A protein and the small-molecule ligand that binds it are described below.
Small molecule (SMILES): CC(=O)Nc1ccc(NC(C)=O)cc1

Binding-site contacts:
Ligand atom CJ contacts residue CYS15 of chain 1.G at 2.6 Å (hydrophobic).
Ligand atom CE contacts residue CYS8 of chain 1.G at 3.2 Å (hydrophobic).
Ligand atom CD contacts residue CYS8 of chain 1.G at 4.0 Å (hydrophobic).
Ligand atom CJ contacts residue ALA11 of chain 1.G at 3.7 Å (hydrophobic).
Ligand atom OA contacts residue ALA12 of chain 1.G at 3.2 Å.
Ligand atom OB contacts residue CYS8 of chain 1.G at 4.0 Å.
Ligand atom CK contacts residue CYS15 of chain 1.G at 1.9 Å (hydrophobic).
Ligand atom CD contacts residue ALA11 of chain 1.G at 3.5 Å (hydrophobic).
Ligand atom CG contacts residue CYS8 of chain 1.G at 2.8 Å (hydrophobic).
Ligand atom NA contacts residue CYS8 of chain 1.G at 2.9 Å (h-bond).
Ligand atom CF contacts residue CYS8 of chain 1.G at 4.2 Å (hydrophobic).
Ligand atom CH contacts residue CYS8 of chain 1.G at 1.8 Å (hydrophobic).
Ligand atom CD contacts residue ALA12 of chain 1.G at 3.7 Å (hydrophobic).
Ligand atom CK contacts residue ALA11 of chain 1.G at 4.3 Å (hydrophobic).
Ligand atom CE contacts residue ALA12 of chain 1.G at 4.1 Å (hydrophobic).
Ligand atom OA contacts residue CYS15 of chain 1.G at 2.7 Å (h-bond).
Ligand atom CE contacts residue ALA11 of chain 1.G at 3.6 Å (hydrophobic).
Ligand atom NB contacts residue CYS15 of chain 1.G at 4.0 Å.
Ligand atom CJ contacts residue ALA12 of chain 1.G at 4.2 Å (hydrophobic).
Ligand atom OA contacts residue ALA11 of chain 1.G at 2.6 Å (h-bond).

Sequence of chain 1.G:
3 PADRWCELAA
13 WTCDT